Binding-site contacts:
Ligand atom C1 contacts residue GLY76 of chain 1.B at 3.9 Å.
Ligand atom C2 contacts residue GLN13 of chain 1.B at 3.7 Å.
Ligand atom C6 contacts residue GLU73 of chain 1.B at 3.4 Å.
Ligand atom C2 contacts residue GLY76 of chain 1.B at 3.8 Å.
Ligand atom C1 contacts residue TRP39 of chain 1.B at 4.0 Å (hydrophobic).
Ligand atom O4 contacts residue GLU73 of chain 1.B at 2.8 Å (salt-bridge).
Ligand atom O1 contacts residue GLN13 of chain 1.B at 2.5 Å (h-bond).
Ligand atom O3 contacts residue GLY76 of chain 1.B at 3.5 Å (h-bond).
Ligand atom C3 contacts residue LYS114 of chain 1.B at 3.8 Å.
Ligand atom O6 contacts residue GLY77 of chain 1.B at 3.8 Å.
Ligand atom C5 contacts residue GLY76 of chain 1.B at 4.0 Å.
Ligand atom O6 contacts residue GLU73 of chain 1.B at 2.7 Å (salt-bridge).
Ligand atom O5 contacts residue TRP39 of chain 1.B at 4.0 Å.
Ligand atom C6 contacts residue GLY76 of chain 1.B at 4.0 Å.
Ligand atom O6 contacts residue GLY112 of chain 1.B at 3.9 Å.
Ligand atom O3 contacts residue ALA75 of chain 1.B at 3.6 Å.
Ligand atom O4 contacts residue LYS114 of chain 1.B at 3.3 Å.
Ligand atom C5 contacts residue GLU73 of chain 1.B at 3.9 Å.
Ligand atom C6 contacts residue TRP39 of chain 1.B at 4.0 Å (hydrophobic).
Ligand atom O4 contacts residue TRP39 of chain 1.B at 4.0 Å.
Ligand atom O2 contacts residue ALA75 of chain 1.B at 4.1 Å.
Ligand atom C5 contacts residue TRP39 of chain 1.B at 3.7 Å (hydrophobic).
Ligand atom O5 contacts residue GLY76 of chain 1.B at 3.1 Å (h-bond).
Ligand atom O6 contacts residue GLU74 of chain 1.B at 3.2 Å (salt-bridge).
Ligand atom C4 contacts residue GLU73 of chain 1.B at 3.3 Å.
Ligand atom C4 contacts residue GLY76 of chain 1.B at 4.0 Å.
Ligand atom C3 contacts residue GLY76 of chain 1.B at 3.8 Å.
Ligand atom C1 contacts residue GLN13 of chain 1.B at 3.5 Å.
Ligand atom C2 contacts residue SER41 of chain 1.B at 3.7 Å.
Ligand atom O6 contacts residue ALA75 of chain 1.B at 3.5 Å.
Ligand atom C4 contacts residue TRP39 of chain 1.B at 3.7 Å (hydrophobic).
Ligand atom O2 contacts residue SER41 of chain 1.B at 2.9 Å (h-bond).
Ligand atom O3 contacts residue SER41 of chain 1.B at 3.2 Å.
Ligand atom O2 contacts residue ALA43 of chain 1.B at 3.8 Å.
Ligand atom C6 contacts residue LEU40 of chain 1.B at 4.0 Å (hydrophobic).
Ligand atom O4 contacts residue GLY76 of chain 1.B at 3.5 Å.
Ligand atom O5 contacts residue GLN13 of chain 1.B at 3.0 Å (h-bond).
Ligand atom O3 contacts residue LYS114 of chain 1.B at 3.1 Å (salt-bridge).
Ligand atom O3 contacts residue TRP39 of chain 1.B at 3.8 Å.
Ligand atom O6 contacts residue GLY76 of chain 1.B at 3.3 Å (h-bond).

This small molecule binds to this protein.
Small molecule (SMILES): OC[C@H]1O[C@@H](O[C@H]2[C@H](O)[C@@H](O)[C@H](O)O[C@@H]2CO)[C@H](O)[C@@H](O)[C@@H]1O

Sequence of chain 1.B:
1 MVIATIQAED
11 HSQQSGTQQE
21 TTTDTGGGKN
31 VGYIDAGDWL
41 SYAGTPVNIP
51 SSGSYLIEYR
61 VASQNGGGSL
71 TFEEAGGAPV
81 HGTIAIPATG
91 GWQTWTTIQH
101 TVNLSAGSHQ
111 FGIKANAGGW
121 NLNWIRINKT